The small molecule below binds the protein below.
Small molecule (SMILES): CC(=O)N[C@H]1CO[C@H](CO[C@@H]2O[C@@H](C)[C@@H](O)[C@@H](O)[C@@H]2O)[C@@H](O)[C@@H]1O

Sequence of chain 1.A:
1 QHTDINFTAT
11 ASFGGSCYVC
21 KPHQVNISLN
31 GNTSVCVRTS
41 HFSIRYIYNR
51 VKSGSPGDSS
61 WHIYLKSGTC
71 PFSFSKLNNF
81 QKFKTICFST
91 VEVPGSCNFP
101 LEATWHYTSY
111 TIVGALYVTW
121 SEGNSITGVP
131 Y

Binding-site contacts:
Ligand atom O7 contacts residue TRP310 of chain 1.B at 3.7 Å.
Ligand atom C3 contacts residue ASN304 of chain 1.B at 3.8 Å.
Ligand atom O3 contacts residue PRO303 of chain 1.B at 4.2 Å.
Ligand atom C3 contacts residue TYR107 of chain 1.A at 4.4 Å (hydrophobic).
Ligand atom C1 contacts residue ASN304 of chain 1.B at 1.4 Å.
Ligand atom C4 contacts residue ASN304 of chain 1.B at 4.2 Å.
Ligand atom C7 contacts residue ASN304 of chain 1.B at 3.5 Å.
Ligand atom C4 contacts residue TYR107 of chain 1.A at 3.9 Å (hydrophobic).
Ligand atom O5 contacts residue ASN304 of chain 1.B at 2.3 Å (h-bond).
Ligand atom C1 contacts residue HIS106 of chain 1.A at 3.7 Å.
Ligand atom C5 contacts residue TYR107 of chain 1.A at 3.9 Å (hydrophobic).
Ligand atom O6 contacts residue ASN304 of chain 1.B at 4.5 Å.
Ligand atom O7 contacts residue GLU294 of chain 1.B at 3.5 Å (salt-bridge).
Ligand atom C2 contacts residue ASN304 of chain 1.B at 2.4 Å.
Ligand atom C8 contacts residue TRP310 of chain 1.B at 3.6 Å (hydrophobic).
Ligand atom N2 contacts residue ASN304 of chain 1.B at 2.9 Å (h-bond).
Ligand atom O6 contacts residue TYR107 of chain 1.A at 3.8 Å.
Ligand atom O7 contacts residue MET305 of chain 1.B at 3.2 Å (h-bond).
Ligand atom N2 contacts residue HIS106 of chain 1.A at 3.8 Å.
Ligand atom O3 contacts residue ASN304 of chain 1.B at 3.6 Å (h-bond).
Ligand atom N2 contacts residue MET305 of chain 1.B at 3.5 Å (h-bond).
Ligand atom C5 contacts residue ASN304 of chain 1.B at 3.6 Å.
Ligand atom O7 contacts residue ASN304 of chain 1.B at 3.2 Å (h-bond).
Ligand atom O2 contacts residue ASN304 of chain 1.B at 3.2 Å (h-bond).
Ligand atom C5 contacts residue TYR107 of chain 1.A at 3.9 Å (hydrophobic).
Ligand atom C8 contacts residue GLN307 of chain 1.B at 4.0 Å.
Ligand atom C6 contacts residue TYR107 of chain 1.A at 4.2 Å (hydrophobic).
Ligand atom C2 contacts residue HIS106 of chain 1.A at 4.3 Å.
Ligand atom O4 contacts residue TYR107 of chain 1.A at 4.2 Å.
Ligand atom C3 contacts residue ASN304 of chain 1.B at 3.8 Å.
Ligand atom C7 contacts residue MET305 of chain 1.B at 3.3 Å (hydrophobic).
Ligand atom C6 contacts residue TYR107 of chain 1.A at 4.1 Å (hydrophobic).
Ligand atom C8 contacts residue MET305 of chain 1.B at 4.0 Å (hydrophobic).
Ligand atom C2 contacts residue ASN304 of chain 1.B at 4.1 Å.
Ligand atom C6 contacts residue TYR110 of chain 1.A at 3.9 Å (hydrophobic).
Ligand atom C7 contacts residue TRP310 of chain 1.B at 4.1 Å (hydrophobic).

Sequence of chain 1.B:
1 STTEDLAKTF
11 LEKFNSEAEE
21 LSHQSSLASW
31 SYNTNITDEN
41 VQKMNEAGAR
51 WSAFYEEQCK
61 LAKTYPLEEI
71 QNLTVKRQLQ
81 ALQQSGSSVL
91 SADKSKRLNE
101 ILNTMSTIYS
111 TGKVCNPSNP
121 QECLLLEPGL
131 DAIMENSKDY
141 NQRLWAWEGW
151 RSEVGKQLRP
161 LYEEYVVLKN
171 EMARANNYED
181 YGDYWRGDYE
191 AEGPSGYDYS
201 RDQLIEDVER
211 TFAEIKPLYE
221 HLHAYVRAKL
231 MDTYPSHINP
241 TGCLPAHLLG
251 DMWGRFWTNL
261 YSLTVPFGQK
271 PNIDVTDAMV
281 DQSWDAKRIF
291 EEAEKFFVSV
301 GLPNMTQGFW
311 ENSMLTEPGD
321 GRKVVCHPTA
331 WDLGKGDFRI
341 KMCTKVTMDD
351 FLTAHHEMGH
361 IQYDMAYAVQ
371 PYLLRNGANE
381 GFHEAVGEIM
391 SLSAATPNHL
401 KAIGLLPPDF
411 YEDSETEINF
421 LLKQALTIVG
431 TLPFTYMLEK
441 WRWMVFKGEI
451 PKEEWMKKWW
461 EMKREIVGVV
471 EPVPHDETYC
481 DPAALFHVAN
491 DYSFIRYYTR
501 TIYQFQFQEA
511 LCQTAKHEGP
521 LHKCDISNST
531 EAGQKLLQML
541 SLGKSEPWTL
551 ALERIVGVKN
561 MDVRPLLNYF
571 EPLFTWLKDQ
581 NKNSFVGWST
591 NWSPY